Sequence of chain 1.A:
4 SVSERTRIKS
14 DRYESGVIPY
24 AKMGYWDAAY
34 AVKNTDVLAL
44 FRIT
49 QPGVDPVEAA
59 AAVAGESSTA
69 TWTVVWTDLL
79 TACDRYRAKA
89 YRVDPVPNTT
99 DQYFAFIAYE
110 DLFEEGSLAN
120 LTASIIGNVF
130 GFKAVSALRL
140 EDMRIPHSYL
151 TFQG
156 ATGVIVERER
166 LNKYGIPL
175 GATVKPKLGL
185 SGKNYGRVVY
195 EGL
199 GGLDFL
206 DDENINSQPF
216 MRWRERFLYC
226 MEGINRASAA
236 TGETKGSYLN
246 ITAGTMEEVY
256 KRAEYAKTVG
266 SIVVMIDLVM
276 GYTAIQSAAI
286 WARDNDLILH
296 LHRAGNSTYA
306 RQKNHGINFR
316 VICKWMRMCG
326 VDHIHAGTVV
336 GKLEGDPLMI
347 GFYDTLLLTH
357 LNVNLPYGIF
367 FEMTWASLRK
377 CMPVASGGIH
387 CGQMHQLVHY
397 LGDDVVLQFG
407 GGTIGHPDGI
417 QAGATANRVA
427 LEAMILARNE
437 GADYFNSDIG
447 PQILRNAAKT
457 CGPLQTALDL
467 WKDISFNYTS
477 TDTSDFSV

Sequence of chain 1.B:
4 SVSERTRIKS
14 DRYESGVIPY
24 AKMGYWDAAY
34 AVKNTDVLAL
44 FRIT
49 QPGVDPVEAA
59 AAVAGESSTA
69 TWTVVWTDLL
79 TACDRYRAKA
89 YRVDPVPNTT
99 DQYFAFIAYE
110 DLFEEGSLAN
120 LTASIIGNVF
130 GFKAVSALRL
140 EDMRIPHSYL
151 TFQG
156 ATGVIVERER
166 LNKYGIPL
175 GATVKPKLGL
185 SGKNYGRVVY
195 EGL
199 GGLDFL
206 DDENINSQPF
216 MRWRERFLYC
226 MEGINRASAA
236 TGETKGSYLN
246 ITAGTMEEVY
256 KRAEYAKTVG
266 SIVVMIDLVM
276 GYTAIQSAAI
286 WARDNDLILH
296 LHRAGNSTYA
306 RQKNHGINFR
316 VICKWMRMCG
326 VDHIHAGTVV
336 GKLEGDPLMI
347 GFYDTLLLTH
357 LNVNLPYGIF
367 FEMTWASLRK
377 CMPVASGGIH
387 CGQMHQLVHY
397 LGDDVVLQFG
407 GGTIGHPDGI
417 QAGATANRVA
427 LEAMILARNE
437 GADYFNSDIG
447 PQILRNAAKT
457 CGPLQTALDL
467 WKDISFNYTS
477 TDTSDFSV

The protein below binds the small molecule below.
Small molecule (SMILES): O=C(O)[C@@](O)(COP(=O)(O)O)[C@H](O)[C@H](O)COP(=O)(O)O

Binding-site contacts:
Ligand atom O6 contacts residue GLU208 of chain 1.A at 3.4 Å (salt-bridge).
Ligand atom O6 contacts residue LYS181 of chain 1.A at 3.2 Å (salt-bridge).
Ligand atom O5P contacts residue HIS330 of chain 1.A at 2.9 Å (h-bond).
Ligand atom C contacts residue ASN127 of chain 1.B at 3.8 Å.
Ligand atom O4 contacts residue SER382 of chain 1.A at 2.6 Å (h-bond).
Ligand atom C3 contacts residue SER382 of chain 1.A at 3.5 Å.
Ligand atom O6 contacts residue ASN127 of chain 1.B at 3.4 Å (h-bond).
Ligand atom O1P contacts residue GLY384 of chain 1.A at 3.0 Å (h-bond).
Ligand atom O2 contacts residue ASP207 of chain 1.A at 3.6 Å.
Ligand atom O2 contacts residue KCX205 of chain 1.A at 3.6 Å.
Ligand atom C1 contacts residue SER382 of chain 1.A at 3.7 Å.
Ligand atom O3 contacts residue HIS297 of chain 1.A at 3.3 Å (h-bond).
Ligand atom O7 contacts residue GLU64 of chain 1.B at 3.8 Å.
Ligand atom O1 contacts residue LYS179 of chain 1.A at 3.5 Å (salt-bridge).
Ligand atom O2 contacts residue LYS179 of chain 1.A at 3.1 Å (salt-bridge).
Ligand atom C5 contacts residue ASN127 of chain 1.B at 3.9 Å.
Ligand atom O1P contacts residue TRP70 of chain 1.B at 3.8 Å.
Ligand atom C3 contacts residue KCX205 of chain 1.A at 3.8 Å.
Ligand atom O1P contacts residue LYS337 of chain 1.A at 3.0 Å (salt-bridge).
Ligand atom O7 contacts residue ASN127 of chain 1.B at 3.9 Å.
Ligand atom O1P contacts residue GLY383 of chain 1.A at 3.7 Å.
Ligand atom O3 contacts residue ASN127 of chain 1.B at 3.9 Å.
Ligand atom O3P contacts residue LYS179 of chain 1.A at 3.4 Å.
Ligand atom O2 contacts residue THR177 of chain 1.A at 3.6 Å.
Ligand atom O6P contacts residue ARG298 of chain 1.A at 3.2 Å (salt-bridge).
Ligand atom O4P contacts residue ARG298 of chain 1.A at 3.1 Å (salt-bridge).
Ligand atom O4P contacts residue HIS330 of chain 1.A at 3.7 Å.
Ligand atom O3 contacts residue GLU208 of chain 1.A at 3.2 Å (salt-bridge).
Ligand atom O5P contacts residue SER382 of chain 1.A at 3.5 Å (h-bond).
Ligand atom O3 contacts residue KCX205 of chain 1.A at 3.1 Å (h-bond).
Ligand atom P1 contacts residue THR69 of chain 1.B at 3.8 Å.
Ligand atom O3P contacts residue GLY407 of chain 1.A at 3.2 Å (h-bond).
Ligand atom O3P contacts residue THR69 of chain 1.B at 2.6 Å (h-bond).
Ligand atom O7 contacts residue LYS337 of chain 1.A at 3.5 Å (salt-bridge).
Ligand atom O4 contacts residue GLY383 of chain 1.A at 3.5 Å (h-bond).
Ligand atom O5 contacts residue LEU338 of chain 1.A at 3.8 Å.
Ligand atom O2P contacts residue GLY406 of chain 1.A at 3.1 Å (h-bond).
Ligand atom C4 contacts residue SER382 of chain 1.A at 3.6 Å.
Ligand atom C5 contacts residue HIS297 of chain 1.A at 3.9 Å.
Ligand atom O6 contacts residue ASP207 of chain 1.A at 3.3 Å (salt-bridge).